The protein below binds the small molecule below.
Small molecule (SMILES): CCCOc1ccc2cccc(-n3cc(NC(N)=O)c(C(N)=O)n3)c2c1

Binding-site contacts:
Ligand atom C4 contacts residue VAL68 of chain 1.A at 3.5 Å (hydrophobic).
Ligand atom N5 contacts residue LEU62 of chain 1.A at 3.0 Å (h-bond).
Ligand atom C13 contacts residue ALA56 of chain 1.A at 3.6 Å (hydrophobic).
Ligand atom C7 contacts residue MET59 of chain 1.A at 3.7 Å (hydrophobic).
Ligand atom N1 contacts residue PHE150 of chain 1.A at 3.7 Å.
Ligand atom N4 contacts residue VAL68 of chain 1.A at 2.9 Å (h-bond).
Ligand atom N3 contacts residue LEU70 of chain 1.A at 3.4 Å.
Ligand atom C4 contacts residue ASP149 of chain 1.A at 3.6 Å.
Ligand atom C11 contacts residue MET59 of chain 1.A at 3.6 Å (hydrophobic).
Ligand atom N3 contacts residue PHE150 of chain 1.A at 3.4 Å.
Ligand atom C18 contacts residue VAL73 of chain 1.A at 3.7 Å (hydrophobic).
Ligand atom N4 contacts residue PHE84 of chain 1.A at 3.6 Å.
Ligand atom C15 contacts residue MET59 of chain 1.A at 3.7 Å (hydrophobic).
Ligand atom N2 contacts residue MET59 of chain 1.A at 3.5 Å (h-bond).
Ligand atom O2 contacts residue VAL68 of chain 1.A at 3.4 Å (h-bond).
Ligand atom C2 contacts residue PHE150 of chain 1.A at 3.3 Å (hydrophobic).
Ligand atom N4 contacts residue ASP149 of chain 1.A at 3.7 Å.
Ligand atom C10 contacts residue MET59 of chain 1.A at 3.5 Å (hydrophobic).
Ligand atom C3 contacts residue PHE150 of chain 1.A at 3.5 Å (hydrophobic).
Ligand atom N4 contacts residue SER148 of chain 1.A at 2.7 Å (h-bond).
Ligand atom N3 contacts residue VAL68 of chain 1.A at 3.2 Å (h-bond).
Ligand atom C1 contacts residue PHE150 of chain 1.A at 3.5 Å (hydrophobic).
Ligand atom C8 contacts residue PHE150 of chain 1.A at 3.6 Å (hydrophobic).
Ligand atom N2 contacts residue PHE150 of chain 1.A at 3.7 Å.
Ligand atom O2 contacts residue LEU70 of chain 1.A at 2.9 Å (h-bond).
Ligand atom C4 contacts residue SER148 of chain 1.A at 3.7 Å.
Ligand atom O3 contacts residue ALA56 of chain 1.A at 3.4 Å.
Ligand atom C12 contacts residue PHE52 of chain 1.A at 3.5 Å (hydrophobic).
Ligand atom C13 contacts residue PHE52 of chain 1.A at 3.3 Å (hydrophobic).
Ligand atom C9 contacts residue PHE155 of chain 1.A at 3.5 Å (hydrophobic).
Ligand atom C14 contacts residue PHE52 of chain 1.A at 3.5 Å (hydrophobic).
Ligand atom N5 contacts residue MET59 of chain 1.A at 2.9 Å (h-bond).
Ligand atom C2 contacts residue LEU70 of chain 1.A at 3.6 Å (hydrophobic).
Ligand atom O1 contacts residue ASP149 of chain 1.A at 2.9 Å (salt-bridge).
Ligand atom C8 contacts residue MET59 of chain 1.A at 3.6 Å (hydrophobic).
Ligand atom O2 contacts residue GLN69 of chain 1.A at 3.6 Å.
Ligand atom C18 contacts residue GLY72 of chain 1.A at 3.5 Å.
Ligand atom O3 contacts residue PHE52 of chain 1.A at 3.7 Å.
Ligand atom O1 contacts residue SER148 of chain 1.A at 3.7 Å.
Ligand atom C7 contacts residue PHE150 of chain 1.A at 3.1 Å (hydrophobic).

Sequence of chain 1.A:
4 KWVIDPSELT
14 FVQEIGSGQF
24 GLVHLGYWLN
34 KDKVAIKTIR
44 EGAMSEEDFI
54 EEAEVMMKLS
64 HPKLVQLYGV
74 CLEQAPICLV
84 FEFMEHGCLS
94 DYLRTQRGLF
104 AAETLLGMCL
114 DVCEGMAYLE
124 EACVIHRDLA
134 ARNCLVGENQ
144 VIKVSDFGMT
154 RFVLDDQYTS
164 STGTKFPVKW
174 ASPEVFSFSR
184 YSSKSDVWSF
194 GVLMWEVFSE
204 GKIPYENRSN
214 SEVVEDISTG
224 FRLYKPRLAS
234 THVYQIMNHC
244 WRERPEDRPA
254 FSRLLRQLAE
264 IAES